Sequence of chain 1.A:
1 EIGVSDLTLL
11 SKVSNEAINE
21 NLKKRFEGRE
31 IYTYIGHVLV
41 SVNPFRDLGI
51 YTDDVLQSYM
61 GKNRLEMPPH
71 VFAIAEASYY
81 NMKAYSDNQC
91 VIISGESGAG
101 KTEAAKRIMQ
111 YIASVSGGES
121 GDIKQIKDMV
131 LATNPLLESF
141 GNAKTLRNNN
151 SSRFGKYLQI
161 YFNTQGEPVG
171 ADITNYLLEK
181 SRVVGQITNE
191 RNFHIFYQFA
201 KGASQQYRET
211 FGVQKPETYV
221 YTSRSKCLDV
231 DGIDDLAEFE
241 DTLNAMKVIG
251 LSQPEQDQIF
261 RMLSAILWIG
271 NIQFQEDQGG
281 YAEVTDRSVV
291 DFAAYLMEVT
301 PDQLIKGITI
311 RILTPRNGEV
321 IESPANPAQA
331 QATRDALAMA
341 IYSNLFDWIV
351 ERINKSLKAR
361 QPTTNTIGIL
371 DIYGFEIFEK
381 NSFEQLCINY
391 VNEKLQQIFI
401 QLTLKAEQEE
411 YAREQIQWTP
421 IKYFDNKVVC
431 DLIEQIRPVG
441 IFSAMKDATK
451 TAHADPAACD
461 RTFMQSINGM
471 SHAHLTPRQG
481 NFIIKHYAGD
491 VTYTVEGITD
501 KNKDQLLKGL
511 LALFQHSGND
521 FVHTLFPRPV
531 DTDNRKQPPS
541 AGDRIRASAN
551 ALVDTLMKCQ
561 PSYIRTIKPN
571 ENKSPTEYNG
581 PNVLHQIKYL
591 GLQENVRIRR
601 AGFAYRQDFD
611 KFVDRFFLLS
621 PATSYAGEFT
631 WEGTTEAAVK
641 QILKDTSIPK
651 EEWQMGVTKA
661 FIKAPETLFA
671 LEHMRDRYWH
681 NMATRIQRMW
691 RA

This protein binds this small molecule.
Small molecule (SMILES): Nc1ncnc2c1ncn2[C@@H]1O[C@H](COP(=O)(O)OP(=O)(O)OP(O)(O)=S)[C@@H](O)[C@H]1O

Binding-site contacts:
Ligand atom O1B contacts residue LYS101 of chain 1.A at 3.6 Å (salt-bridge).
Ligand atom O3A contacts residue ASN148 of chain 1.A at 3.6 Å (h-bond).
Ligand atom O4' contacts residue ASN43 of chain 1.A at 3.1 Å (h-bond).
Ligand atom O3G contacts residue GLY374 of chain 1.A at 2.6 Å (h-bond).
Ligand atom C4 contacts residue ASN43 of chain 1.A at 3.6 Å.
Ligand atom O4' contacts residue PHE45 of chain 1.A at 3.6 Å.
Ligand atom O2A contacts residue THR102 of chain 1.A at 3.0 Å (h-bond).
Ligand atom C8 contacts residue GLU103 of chain 1.A at 3.6 Å.
Ligand atom O3B contacts residue GLY98 of chain 1.A at 3.0 Å (h-bond).
Ligand atom S1G contacts residue SER97 of chain 1.A at 2.9 Å (h-bond).
Ligand atom O2B contacts residue LYS101 of chain 1.A at 2.5 Å (salt-bridge).
Ligand atom N6 contacts residue TYR51 of chain 1.A at 2.8 Å (h-bond).
Ligand atom O1B contacts residue THR102 of chain 1.A at 2.9 Å (h-bond).
Ligand atom O1A contacts residue ASN150 of chain 1.A at 3.1 Å (h-bond).
Ligand atom O3A contacts residue GLY100 of chain 1.A at 3.0 Å (h-bond).
Ligand atom PB contacts residue MG1 of chain 1.C at 3.2 Å.
Ligand atom N9 contacts residue ASN43 of chain 1.A at 3.2 Å (h-bond).
Ligand atom O1B contacts residue MG1 of chain 1.C at 2.1 Å.
Ligand atom O2G contacts residue SER152 of chain 1.A at 3.0 Å.
Ligand atom C1' contacts residue ASN43 of chain 1.A at 3.6 Å.
Ligand atom O2B contacts residue ALA99 of chain 1.A at 3.5 Å (h-bond).
Ligand atom PG contacts residue MG1 of chain 1.C at 3.2 Å.
Ligand atom C2 contacts residue ARG46 of chain 1.A at 3.2 Å.
Ligand atom O2A contacts residue LYS101 of chain 1.A at 3.7 Å.
Ligand atom O2A contacts residue GLY100 of chain 1.A at 3.2 Å.
Ligand atom PA contacts residue GLY100 of chain 1.A at 3.6 Å.
Ligand atom O2A contacts residue GLU103 of chain 1.A at 2.8 Å (salt-bridge).
Ligand atom N7 contacts residue GLU103 of chain 1.A at 3.5 Å.
Ligand atom O3G contacts residue LYS101 of chain 1.A at 2.7 Å (salt-bridge).
Ligand atom N1 contacts residue PRO44 of chain 1.A at 3.5 Å.
Ligand atom O3B contacts residue MG1 of chain 1.C at 3.3 Å.
Ligand atom O2G contacts residue MG1 of chain 1.C at 2.1 Å.
Ligand atom C5' contacts residue ASN148 of chain 1.A at 3.4 Å.
Ligand atom S1G contacts residue SER151 of chain 1.A at 2.8 Å (h-bond).
Ligand atom O1A contacts residue ASN148 of chain 1.A at 3.3 Å (h-bond).
Ligand atom PB contacts residue LYS101 of chain 1.A at 3.6 Å.
Ligand atom O3B contacts residue ASN148 of chain 1.A at 2.9 Å (h-bond).
Ligand atom O2B contacts residue GLY100 of chain 1.A at 3.1 Å (h-bond).
Ligand atom O3G contacts residue SER97 of chain 1.A at 3.4 Å.
Ligand atom C8 contacts residue ASN43 of chain 1.A at 3.3 Å.